This protein binds this small molecule.
Small molecule (SMILES): Oc1noc2ccccc12

Sequence of chain 1.B:
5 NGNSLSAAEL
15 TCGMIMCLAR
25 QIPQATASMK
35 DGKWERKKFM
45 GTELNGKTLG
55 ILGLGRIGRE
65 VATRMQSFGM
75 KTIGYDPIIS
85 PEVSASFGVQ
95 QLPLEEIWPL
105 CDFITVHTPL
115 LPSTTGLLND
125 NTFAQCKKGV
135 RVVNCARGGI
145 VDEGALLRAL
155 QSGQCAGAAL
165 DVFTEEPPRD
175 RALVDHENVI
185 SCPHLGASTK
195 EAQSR

Binding-site contacts:
Ligand atom O1 contacts residue PRO81 of chain 1.B at 3.5 Å.
Ligand atom O2 contacts residue PRO81 of chain 1.B at 3.8 Å.
Ligand atom C7 contacts residue THR118 of chain 1.B at 3.7 Å.
Ligand atom N1 contacts residue PRO113 of chain 1.B at 4.1 Å.
Ligand atom C1 contacts residue TYR79 of chain 1.B at 4.4 Å (hydrophobic).
Ligand atom C5 contacts residue THR118 of chain 1.B at 4.3 Å.
Ligand atom C6 contacts residue THR112 of chain 1.B at 4.0 Å.
Ligand atom C7 contacts residue PRO81 of chain 1.B at 3.6 Å (hydrophobic).
Ligand atom C1 contacts residue THR118 of chain 1.B at 3.5 Å.
Ligand atom N1 contacts residue PRO81 of chain 1.B at 3.7 Å.
Ligand atom C2 contacts residue THR118 of chain 1.B at 4.3 Å.
Ligand atom O1 contacts residue THR112 of chain 1.B at 3.1 Å.
Ligand atom C4 contacts residue GLY57 of chain 1.B at 4.1 Å.
Ligand atom C7 contacts residue THR112 of chain 1.B at 4.2 Å.
Ligand atom O1 contacts residue ASP80 of chain 1.B at 4.1 Å.
Ligand atom C6 contacts residue THR118 of chain 1.B at 3.6 Å.
Ligand atom C5 contacts residue PRO81 of chain 1.B at 3.5 Å (hydrophobic).
Ligand atom O2 contacts residue LEU115 of chain 1.B at 3.6 Å.
Ligand atom C6 contacts residue PRO81 of chain 1.B at 3.5 Å (hydrophobic).
Ligand atom C2 contacts residue TYR79 of chain 1.B at 3.8 Å (hydrophobic).
Ligand atom C5 contacts residue GLY57 of chain 1.B at 4.5 Å.
Ligand atom C4 contacts residue PRO81 of chain 1.B at 4.0 Å (hydrophobic).
Ligand atom C3 contacts residue LEU98 of chain 1.B at 4.5 Å (hydrophobic).
Ligand atom C4 contacts residue LEU121 of chain 1.B at 4.5 Å (hydrophobic).
Ligand atom C2 contacts residue LEU121 of chain 1.B at 3.9 Å (hydrophobic).
Ligand atom O2 contacts residue SER117 of chain 1.B at 3.8 Å.
Ligand atom C4 contacts residue LEU56 of chain 1.B at 4.3 Å (hydrophobic).
Ligand atom C3 contacts residue LEU121 of chain 1.B at 3.9 Å (hydrophobic).
Ligand atom C3 contacts residue TYR79 of chain 1.B at 3.4 Å (hydrophobic).
Ligand atom C1 contacts residue PRO81 of chain 1.B at 4.2 Å (hydrophobic).
Ligand atom C1 contacts residue SER117 of chain 1.B at 4.3 Å.
Ligand atom C4 contacts residue ASP80 of chain 1.B at 4.5 Å.
Ligand atom C4 contacts residue THR112 of chain 1.B at 3.6 Å.
Ligand atom N1 contacts residue THR118 of chain 1.B at 4.4 Å.
Ligand atom C5 contacts residue THR112 of chain 1.B at 3.3 Å.
Ligand atom C3 contacts residue THR112 of chain 1.B at 4.5 Å.
Ligand atom C4 contacts residue TYR79 of chain 1.B at 3.7 Å (hydrophobic).
Ligand atom O2 contacts residue THR118 of chain 1.B at 3.8 Å.
Ligand atom N1 contacts residue THR112 of chain 1.B at 3.8 Å.
Ligand atom O1 contacts residue GLY57 of chain 1.B at 3.9 Å.